Binding-site contacts:
Ligand atom O7 contacts residue ASN103 of chain 1.E at 3.5 Å (h-bond).
Ligand atom O5 contacts residue ASN103 of chain 1.E at 2.4 Å (h-bond).
Ligand atom C2 contacts residue ASN103 of chain 1.E at 2.4 Å.
Ligand atom C5 contacts residue ASN103 of chain 1.E at 3.7 Å.
Ligand atom O6 contacts residue LYS117 of chain 1.E at 4.4 Å.
Ligand atom C8 contacts residue ASN103 of chain 1.E at 4.5 Å.
Ligand atom N2 contacts residue ASN103 of chain 1.E at 2.9 Å (h-bond).
Ligand atom C7 contacts residue ASN103 of chain 1.E at 3.4 Å.
Ligand atom C1 contacts residue ASN103 of chain 1.E at 1.4 Å.
Ligand atom C3 contacts residue ASN103 of chain 1.E at 3.8 Å.
Ligand atom O6 contacts residue GLY114 of chain 1.E at 3.3 Å.
Ligand atom C6 contacts residue GLY114 of chain 1.E at 4.2 Å.
Ligand atom C4 contacts residue ASN103 of chain 1.E at 4.2 Å.

The protein below binds the small molecule below.
Small molecule (SMILES): CC(=O)N[C@@H]1[C@@H](O)[C@H](O)[C@@H](CO)O[C@H]1O

Sequence of chain 1.E:
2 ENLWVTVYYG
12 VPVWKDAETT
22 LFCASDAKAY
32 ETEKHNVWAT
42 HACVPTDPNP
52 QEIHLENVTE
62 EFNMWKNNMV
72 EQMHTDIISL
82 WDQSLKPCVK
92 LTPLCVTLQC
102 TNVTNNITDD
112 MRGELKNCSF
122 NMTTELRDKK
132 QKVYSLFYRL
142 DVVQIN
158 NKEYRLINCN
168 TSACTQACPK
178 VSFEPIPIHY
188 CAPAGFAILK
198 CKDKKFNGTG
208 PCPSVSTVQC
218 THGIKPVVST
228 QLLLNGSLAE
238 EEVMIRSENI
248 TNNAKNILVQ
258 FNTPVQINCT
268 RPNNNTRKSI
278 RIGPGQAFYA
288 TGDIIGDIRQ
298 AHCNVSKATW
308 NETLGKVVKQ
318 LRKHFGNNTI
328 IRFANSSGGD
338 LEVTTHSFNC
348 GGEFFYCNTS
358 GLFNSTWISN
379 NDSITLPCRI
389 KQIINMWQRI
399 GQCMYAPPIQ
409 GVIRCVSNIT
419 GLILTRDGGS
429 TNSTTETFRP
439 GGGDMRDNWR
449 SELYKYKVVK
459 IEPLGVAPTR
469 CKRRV